A protein and the small-molecule ligand that binds it are described below.
Small molecule (SMILES): C=C[C@H]1CN(Cc2ccccn2)C(=O)[C@@H]2CCC[C@H]1N2[S@@](=O)(=NC)c1cc(Cl)cc(Cl)c1

Sequence of chain 1.B:
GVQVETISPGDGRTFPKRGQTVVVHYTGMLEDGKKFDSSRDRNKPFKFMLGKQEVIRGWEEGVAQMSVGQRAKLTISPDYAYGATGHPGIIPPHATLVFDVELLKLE

Binding-site contacts:
Ligand atom CBF contacts residue TYR82 of chain 1.B at 3.3 Å (hydrophobic).
Ligand atom CAT contacts residue DMS1 of chain 1.E at 3.9 Å.
Ligand atom OAD contacts residue TYR26 of chain 1.B at 3.7 Å.
Ligand atom CA contacts residue TYR82 of chain 1.B at 3.5 Å (hydrophobic).
Ligand atom CAO contacts residue DMS1 of chain 1.E at 3.8 Å.
Ligand atom CBA contacts residue ILE90 of chain 1.B at 3.9 Å (hydrophobic).
Ligand atom CLBE contacts residue HIS87 of chain 1.B at 3.3 Å.
Ligand atom NAP contacts residue TYR82 of chain 1.B at 2.6 Å (h-bond).
Ligand atom NAB contacts residue TYR82 of chain 1.B at 3.6 Å.
Ligand atom CAA contacts residue PHE36 of chain 1.B at 3.5 Å (hydrophobic).
Ligand atom CAX contacts residue TYR26 of chain 1.B at 3.1 Å (hydrophobic).
Ligand atom CAZ contacts residue ASP37 of chain 1.B at 3.8 Å.
Ligand atom O contacts residue TYR82 of chain 1.B at 3.3 Å (h-bond).
Ligand atom CAG contacts residue PHE46 of chain 1.B at 3.8 Å (hydrophobic).
Ligand atom C contacts residue TYR82 of chain 1.B at 3.1 Å (hydrophobic).
Ligand atom CAH contacts residue TRP59 of chain 1.B at 3.7 Å (hydrophobic).
Ligand atom CAU contacts residue TYR82 of chain 1.B at 3.9 Å (hydrophobic).
Ligand atom OAD contacts residue PHE99 of chain 1.B at 3.3 Å.
Ligand atom CLBB contacts residue ASP37 of chain 1.B at 3.4 Å.
Ligand atom CAQ contacts residue TYR82 of chain 1.B at 3.5 Å (hydrophobic).
Ligand atom CAH contacts residue PHE46 of chain 1.B at 3.7 Å (hydrophobic).
Ligand atom CAA contacts residue LEU97 of chain 1.B at 3.8 Å (hydrophobic).
Ligand atom OAD contacts residue PHE36 of chain 1.B at 3.5 Å.
Ligand atom N contacts residue TYR82 of chain 1.B at 3.8 Å.
Ligand atom CAN contacts residue TYR82 of chain 1.B at 3.7 Å (hydrophobic).
Ligand atom CBC contacts residue ILE90 of chain 1.B at 3.8 Å (hydrophobic).
Ligand atom NAM contacts residue TYR82 of chain 1.B at 3.2 Å (h-bond).
Ligand atom CAG contacts residue TYR26 of chain 1.B at 3.7 Å (hydrophobic).
Ligand atom CAF contacts residue TYR26 of chain 1.B at 3.8 Å (hydrophobic).
Ligand atom NAB contacts residue PHE99 of chain 1.B at 3.5 Å.
Ligand atom CB contacts residue TRP59 of chain 1.B at 3.6 Å (hydrophobic).
Ligand atom O contacts residue ILE56 of chain 1.B at 2.9 Å (h-bond).
Ligand atom CAW contacts residue PHE46 of chain 1.B at 3.8 Å (hydrophobic).
Ligand atom CAA contacts residue ILE91 of chain 1.B at 3.4 Å (hydrophobic).
Ligand atom CAQ contacts residue HIS87 of chain 1.B at 3.8 Å.
Ligand atom CAO contacts residue TYR82 of chain 1.B at 3.6 Å (hydrophobic).
Ligand atom CAA contacts residue TYR82 of chain 1.B at 3.5 Å (hydrophobic).
Ligand atom CAN contacts residue GLU54 of chain 1.B at 3.3 Å.
Ligand atom CAA contacts residue PHE99 of chain 1.B at 3.9 Å (hydrophobic).
Ligand atom O contacts residue VAL55 of chain 1.B at 3.2 Å.